The protein below binds the small molecule below.
Small molecule (SMILES): CC(C)CCC[C@@H](C)[C@H]1CC[C@H]2[C@@H]3CC=C4C[C@@H](O)CC[C@]4(C)[C@H]3CC[C@]12C

Sequence of chain 1.B:
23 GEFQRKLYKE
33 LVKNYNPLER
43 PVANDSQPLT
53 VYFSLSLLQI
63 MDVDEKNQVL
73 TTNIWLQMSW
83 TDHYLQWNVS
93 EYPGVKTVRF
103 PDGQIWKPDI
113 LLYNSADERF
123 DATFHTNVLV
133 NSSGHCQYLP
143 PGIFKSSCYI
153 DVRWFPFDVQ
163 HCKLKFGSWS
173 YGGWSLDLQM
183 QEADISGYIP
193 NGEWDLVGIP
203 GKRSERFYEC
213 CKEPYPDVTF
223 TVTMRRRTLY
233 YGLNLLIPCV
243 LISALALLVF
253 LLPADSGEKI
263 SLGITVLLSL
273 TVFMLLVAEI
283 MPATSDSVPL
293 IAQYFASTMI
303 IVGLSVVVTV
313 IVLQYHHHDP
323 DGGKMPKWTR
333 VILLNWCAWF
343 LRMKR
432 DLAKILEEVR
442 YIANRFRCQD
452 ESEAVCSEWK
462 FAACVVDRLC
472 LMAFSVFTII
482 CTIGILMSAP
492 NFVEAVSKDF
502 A

Binding-site contacts:
Ligand atom C3 contacts residue TRP330 of chain 1.B at 4.0 Å (hydrophobic).
Ligand atom C27 contacts residue ALA474 of chain 1.B at 3.9 Å (hydrophobic).
Ligand atom C16 contacts residue LEU470 of chain 1.B at 4.5 Å (hydrophobic).
Ligand atom C7 contacts residue ILE334 of chain 1.B at 4.0 Å (hydrophobic).
Ligand atom C22 contacts residue CYS471 of chain 1.B at 3.9 Å (hydrophobic).
Ligand atom C20 contacts residue VAL467 of chain 1.B at 4.4 Å (hydrophobic).
Ligand atom C25 contacts residue ALA474 of chain 1.B at 3.6 Å (hydrophobic).
Ligand atom C25 contacts residue CYS471 of chain 1.B at 4.1 Å (hydrophobic).
Ligand atom C24 contacts residue CYS471 of chain 1.B at 3.1 Å (hydrophobic).
Ligand atom O1 contacts residue TRP330 of chain 1.B at 3.3 Å.
Ligand atom C19 contacts residue THR331 of chain 1.B at 4.2 Å.
Ligand atom C25 contacts residue LEU470 of chain 1.B at 4.2 Å (hydrophobic).
Ligand atom C23 contacts residue CYS471 of chain 1.B at 4.1 Å (hydrophobic).
Ligand atom C18 contacts residue LEU335 of chain 1.B at 4.3 Å (hydrophobic).
Ligand atom C6 contacts residue ILE334 of chain 1.B at 3.6 Å (hydrophobic).
Ligand atom C5 contacts residue THR331 of chain 1.B at 4.2 Å.
Ligand atom O1 contacts residue PRO328 of chain 1.B at 4.2 Å.
Ligand atom C19 contacts residue TYR317 of chain 1.B at 3.0 Å (hydrophobic).
Ligand atom C21 contacts residue ILE313 of chain 1.B at 3.8 Å (hydrophobic).
Ligand atom C4 contacts residue TRP330 of chain 1.B at 3.7 Å (hydrophobic).
Ligand atom C27 contacts residue LEU470 of chain 1.B at 3.9 Å (hydrophobic).
Ligand atom C24 contacts residue LEU470 of chain 1.B at 3.6 Å (hydrophobic).
Ligand atom C6 contacts residue THR331 of chain 1.B at 4.4 Å.
Ligand atom C26 contacts residue PHE475 of chain 1.B at 4.5 Å (hydrophobic).
Ligand atom C4 contacts residue THR331 of chain 1.B at 3.5 Å.